Sequence of chain 1.A:
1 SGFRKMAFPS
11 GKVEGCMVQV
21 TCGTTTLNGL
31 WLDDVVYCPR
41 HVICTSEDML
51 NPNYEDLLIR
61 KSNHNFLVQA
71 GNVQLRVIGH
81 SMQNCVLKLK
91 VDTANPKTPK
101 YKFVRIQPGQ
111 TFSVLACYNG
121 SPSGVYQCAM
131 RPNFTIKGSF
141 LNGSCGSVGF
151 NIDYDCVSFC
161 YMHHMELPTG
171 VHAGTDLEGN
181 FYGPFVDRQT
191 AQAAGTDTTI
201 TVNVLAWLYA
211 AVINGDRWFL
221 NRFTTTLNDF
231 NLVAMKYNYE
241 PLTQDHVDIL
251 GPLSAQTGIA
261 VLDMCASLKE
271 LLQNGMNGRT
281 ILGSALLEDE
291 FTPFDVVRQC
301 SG

A protein and the small-molecule ligand that binds it are described below.
Small molecule (SMILES): O=C(N[C@@H](CC1CCCCC1)C(=O)N[C@@H](C[C@@H]1CCCNC1=O)[C@@H](O)C(=O)NC1CC1)c1cc2ccccc2o1

Binding-site contacts:
Ligand atom O40 contacts residue CYS145 of chain 2.A at 3.0 Å (h-bond).
Ligand atom N11 contacts residue GLN189 of chain 2.A at 3.4 Å (h-bond).
Ligand atom C35 contacts residue GLY143 of chain 2.A at 3.8 Å.
Ligand atom C08 contacts residue HIS41 of chain 2.A at 3.6 Å.
Ligand atom C31 contacts residue HIS163 of chain 2.A at 3.8 Å.
Ligand atom O21 contacts residue GLN189 of chain 2.A at 2.9 Å (h-bond).
Ligand atom C08 contacts residue ASP187 of chain 2.A at 3.3 Å.
Ligand atom C19 contacts residue GLN189 of chain 2.A at 3.7 Å.
Ligand atom N30 contacts residue PHE140 of chain 2.A at 3.1 Å (h-bond).
Ligand atom N36 contacts residue CYS145 of chain 2.A at 3.7 Å.
Ligand atom O32 contacts residue HIS163 of chain 2.A at 2.6 Å (h-bond).
Ligand atom C37 contacts residue GLY143 of chain 2.A at 3.8 Å.
Ligand atom C37 contacts residue THR26 of chain 2.A at 3.3 Å.
Ligand atom C24 contacts residue CYS145 of chain 2.A at 2.7 Å (hydrophobic).
Ligand atom C05 contacts residue GLN189 of chain 2.A at 3.5 Å.
Ligand atom O32 contacts residue PHE140 of chain 2.A at 3.5 Å.
Ligand atom C25 contacts residue CYS145 of chain 2.A at 3.0 Å (hydrophobic).
Ligand atom O22 contacts residue GLU166 of chain 2.A at 2.9 Å (salt-bridge).
Ligand atom C08 contacts residue TYR54 of chain 2.A at 3.5 Å (hydrophobic).
Ligand atom O40 contacts residue SER144 of chain 2.A at 3.2 Å (h-bond).
Ligand atom C39 contacts residue GLY143 of chain 2.A at 3.7 Å.
Ligand atom C35 contacts residue CYS145 of chain 2.A at 2.6 Å (hydrophobic).
Ligand atom N23 contacts residue CYS145 of chain 2.A at 3.1 Å (h-bond).
Ligand atom C14 contacts residue GLU166 of chain 2.A at 3.2 Å.
Ligand atom O22 contacts residue MET165 of chain 2.A at 3.3 Å.
Ligand atom C07 contacts residue ASP187 of chain 2.A at 3.7 Å.
Ligand atom N23 contacts residue HIS164 of chain 2.A at 3.0 Å (h-bond).
Ligand atom N30 contacts residue GLU166 of chain 2.A at 3.1 Å (salt-bridge).
Ligand atom C39 contacts residue ASN142 of chain 2.A at 3.4 Å.
Ligand atom C33 contacts residue CYS145 of chain 2.A at 1.8 Å (hydrophobic).
Ligand atom O34 contacts residue HIS41 of chain 2.A at 2.6 Å (h-bond).
Ligand atom C09 contacts residue ASP187 of chain 2.A at 3.8 Å.
Ligand atom C29 contacts residue GLU166 of chain 2.A at 3.7 Å.
Ligand atom C03 contacts residue MET165 of chain 2.A at 3.8 Å (hydrophobic).
Ligand atom O34 contacts residue CYS145 of chain 2.A at 2.6 Å (h-bond).
Ligand atom O40 contacts residue GLY143 of chain 2.A at 2.8 Å (h-bond).
Ligand atom C38 contacts residue THR26 of chain 2.A at 3.0 Å.
Ligand atom C31 contacts residue GLU166 of chain 2.A at 3.8 Å.
Ligand atom C27 contacts residue ASN142 of chain 2.A at 3.6 Å.
Ligand atom C20 contacts residue GLN189 of chain 2.A at 3.6 Å.

Sequence of chain 2.A:
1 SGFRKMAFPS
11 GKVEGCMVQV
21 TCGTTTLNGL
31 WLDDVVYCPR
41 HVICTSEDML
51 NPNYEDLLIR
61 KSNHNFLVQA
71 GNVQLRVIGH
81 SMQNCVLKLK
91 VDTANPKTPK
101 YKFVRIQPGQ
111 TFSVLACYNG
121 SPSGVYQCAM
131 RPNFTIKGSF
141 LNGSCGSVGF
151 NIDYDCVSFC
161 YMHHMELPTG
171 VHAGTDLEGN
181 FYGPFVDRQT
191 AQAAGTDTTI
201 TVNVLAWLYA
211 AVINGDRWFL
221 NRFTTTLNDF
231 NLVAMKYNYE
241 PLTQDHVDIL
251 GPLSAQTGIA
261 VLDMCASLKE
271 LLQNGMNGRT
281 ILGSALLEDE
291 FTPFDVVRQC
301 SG